Binding-site contacts:
Ligand atom C14 contacts residue MET99 of chain 1.A at 3.5 Å (hydrophobic).
Ligand atom N9 contacts residue ALA48 of chain 1.A at 3.4 Å.
Ligand atom C3 contacts residue VAL32 of chain 1.A at 3.9 Å (hydrophobic).
Ligand atom C1 contacts residue ALA26 of chain 1.A at 3.2 Å (hydrophobic).
Ligand atom N9 contacts residue LEU150 of chain 1.A at 3.5 Å.
Ligand atom N11 contacts residue MET99 of chain 1.A at 3.1 Å (h-bond).
Ligand atom C10 contacts residue THR96 of chain 1.A at 3.5 Å.
Ligand atom N11 contacts residue ALA48 of chain 1.A at 3.8 Å.
Ligand atom C16 contacts residue GLY102 of chain 1.A at 3.7 Å.
Ligand atom C24 contacts residue GLU100 of chain 1.A at 3.6 Å.
Ligand atom N26 contacts residue ALA48 of chain 1.A at 3.9 Å.
Ligand atom CL1 contacts residue ILE24 of chain 1.A at 3.7 Å.
Ligand atom C10 contacts residue ALA48 of chain 1.A at 3.5 Å (hydrophobic).
Ligand atom O2 contacts residue ALA26 of chain 1.A at 3.9 Å.
Ligand atom C24 contacts residue PHE98 of chain 1.A at 4.0 Å (hydrophobic).
Ligand atom C22 contacts residue GLY102 of chain 1.A at 3.7 Å.
Ligand atom N11 contacts residue LEU150 of chain 1.A at 3.8 Å.
Ligand atom C21 contacts residue ILE24 of chain 1.A at 3.2 Å (hydrophobic).
Ligand atom CL1 contacts residue GLY25 of chain 1.A at 3.7 Å.
Ligand atom C14 contacts residue GLY102 of chain 1.A at 3.7 Å.
Ligand atom C10 contacts residue GLU97 of chain 1.A at 3.2 Å.
Ligand atom C19 contacts residue GLY102 of chain 1.A at 3.7 Å.
Ligand atom N13 contacts residue MET99 of chain 1.A at 2.9 Å (h-bond).
Ligand atom C15 contacts residue GLY102 of chain 1.A at 3.7 Å.
Ligand atom C8 contacts residue LEU150 of chain 1.A at 3.6 Å (hydrophobic).
Ligand atom C25 contacts residue ILE24 of chain 1.A at 3.9 Å (hydrophobic).
Ligand atom C12 contacts residue LEU150 of chain 1.A at 3.9 Å (hydrophobic).
Ligand atom N9 contacts residue THR96 of chain 1.A at 3.1 Å (h-bond).
Ligand atom N26 contacts residue LEU150 of chain 1.A at 3.8 Å.
Ligand atom C8 contacts residue ALA48 of chain 1.A at 3.6 Å (hydrophobic).
Ligand atom C10 contacts residue LEU150 of chain 1.A at 3.6 Å (hydrophobic).
Ligand atom C10 contacts residue MET99 of chain 1.A at 3.9 Å (hydrophobic).
Ligand atom N11 contacts residue GLU97 of chain 1.A at 3.7 Å.
Ligand atom C27 contacts residue VAL32 of chain 1.A at 3.5 Å (hydrophobic).
Ligand atom C5 contacts residue LYS50 of chain 1.A at 3.6 Å.
Ligand atom N13 contacts residue PHE98 of chain 1.A at 3.9 Å.
Ligand atom C25 contacts residue MET99 of chain 1.A at 3.4 Å (hydrophobic).
Ligand atom C28 contacts residue VAL32 of chain 1.A at 3.6 Å (hydrophobic).
Ligand atom C25 contacts residue GLY102 of chain 1.A at 3.7 Å.
Ligand atom C15 contacts residue LEU150 of chain 1.A at 3.7 Å (hydrophobic).

This small molecule binds to this protein.
Small molecule (SMILES): COc1ccc(Nc2ncnc(Nc3cc(OC)c(OC)c(OC)c3)n2)cc1Cl

Sequence of chain 1.A:
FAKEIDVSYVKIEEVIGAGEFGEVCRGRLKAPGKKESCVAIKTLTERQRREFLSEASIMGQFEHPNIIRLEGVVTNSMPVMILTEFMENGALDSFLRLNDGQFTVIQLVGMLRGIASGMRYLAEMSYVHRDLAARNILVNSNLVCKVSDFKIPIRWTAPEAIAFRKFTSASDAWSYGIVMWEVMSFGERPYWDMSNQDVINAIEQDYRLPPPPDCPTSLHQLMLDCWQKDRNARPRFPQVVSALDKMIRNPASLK